Sequence of chain 1.A:
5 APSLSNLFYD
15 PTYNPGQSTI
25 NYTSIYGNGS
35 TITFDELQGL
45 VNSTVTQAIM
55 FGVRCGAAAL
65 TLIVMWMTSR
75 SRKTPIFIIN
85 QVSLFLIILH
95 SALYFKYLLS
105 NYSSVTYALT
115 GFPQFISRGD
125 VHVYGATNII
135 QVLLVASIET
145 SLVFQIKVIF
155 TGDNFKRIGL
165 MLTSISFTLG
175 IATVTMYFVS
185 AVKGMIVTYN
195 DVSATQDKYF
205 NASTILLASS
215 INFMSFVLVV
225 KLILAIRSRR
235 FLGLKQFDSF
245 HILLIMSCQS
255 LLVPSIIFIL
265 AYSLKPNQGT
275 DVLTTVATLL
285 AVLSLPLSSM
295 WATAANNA

Binding-site contacts:
Ligand atom C1 contacts residue ASN25 of chain 1.D at 1.4 Å.
Ligand atom N2 contacts residue ASN25 of chain 1.D at 2.9 Å (h-bond).
Ligand atom C8 contacts residue THR23 of chain 1.D at 3.2 Å.
Ligand atom C3 contacts residue ASN25 of chain 1.D at 3.8 Å.
Ligand atom O7 contacts residue ASN25 of chain 1.D at 3.0 Å (h-bond).
Ligand atom C8 contacts residue ASN25 of chain 1.A at 4.1 Å.
Ligand atom C7 contacts residue ASN25 of chain 1.D at 3.2 Å.
Ligand atom C7 contacts residue THR23 of chain 1.D at 3.4 Å.
Ligand atom C2 contacts residue ASN25 of chain 1.D at 2.5 Å.
Ligand atom C4 contacts residue ASN25 of chain 1.D at 4.2 Å.
Ligand atom O5 contacts residue ASN25 of chain 1.D at 2.4 Å (h-bond).
Ligand atom C8 contacts residue ASN25 of chain 1.D at 3.9 Å.
Ligand atom C8 contacts residue THR27 of chain 1.A at 4.4 Å.
Ligand atom C5 contacts residue ASN25 of chain 1.D at 3.7 Å.
Ligand atom O7 contacts residue THR23 of chain 1.D at 2.9 Å (h-bond).

Sequence of chain 1.D:
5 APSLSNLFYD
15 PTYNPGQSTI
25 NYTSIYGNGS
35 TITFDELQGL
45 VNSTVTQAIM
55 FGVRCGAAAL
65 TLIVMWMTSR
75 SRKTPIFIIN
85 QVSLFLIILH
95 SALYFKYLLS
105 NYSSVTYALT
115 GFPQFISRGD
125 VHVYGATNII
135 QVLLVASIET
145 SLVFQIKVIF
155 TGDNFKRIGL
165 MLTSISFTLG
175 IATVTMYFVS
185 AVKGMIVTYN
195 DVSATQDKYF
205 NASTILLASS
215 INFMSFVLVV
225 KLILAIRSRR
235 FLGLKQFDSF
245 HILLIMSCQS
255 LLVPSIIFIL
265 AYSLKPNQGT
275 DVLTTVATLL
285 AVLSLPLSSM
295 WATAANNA

The protein below binds the small molecule below.
Small molecule (SMILES): CC(=O)N[C@@H]1[C@@H](O)[C@H](O)[C@@H](CO)O[C@H]1O